Binding-site contacts:
Ligand atom C3 contacts residue ARG77 of chain 38.B at 4.0 Å.
Ligand atom C1 contacts residue TYR72 of chain 38.B at 3.7 Å (hydrophobic).
Ligand atom C4 contacts residue ARG77 of chain 38.B at 3.8 Å.
Ligand atom O3 contacts residue VAL296 of chain 38.B at 3.9 Å.
Ligand atom C5 contacts residue ASN93 of chain 38.B at 4.0 Å.
Ligand atom C6 contacts residue TYR72 of chain 38.B at 3.9 Å (hydrophobic).
Ligand atom O1A contacts residue ARG77 of chain 38.B at 3.2 Å (salt-bridge).
Ligand atom C11 contacts residue TYR72 of chain 38.B at 3.5 Å (hydrophobic).
Ligand atom O1B contacts residue TYR72 of chain 38.B at 3.8 Å.
Ligand atom C2 contacts residue VAL296 of chain 38.B at 4.3 Å (hydrophobic).
Ligand atom C4 contacts residue TYR72 of chain 38.B at 3.9 Å (hydrophobic).
Ligand atom O3 contacts residue ASN80 of chain 38.B at 3.9 Å.
Ligand atom C2 contacts residue GLY78 of chain 38.B at 3.9 Å.
Ligand atom O4 contacts residue THR291 of chain 38.B at 3.3 Å.
Ligand atom O4 contacts residue ASN80 of chain 38.B at 4.3 Å.
Ligand atom O3 contacts residue ARG77 of chain 38.B at 4.1 Å.
Ligand atom C3 contacts residue GLY78 of chain 38.B at 3.8 Å.
Ligand atom O1B contacts residue ARG77 of chain 38.B at 2.7 Å (salt-bridge).
Ligand atom C3 contacts residue VAL296 of chain 38.B at 3.5 Å (hydrophobic).
Ligand atom O4 contacts residue HIS298 of chain 38.B at 3.1 Å (h-bond).
Ligand atom C1 contacts residue GLY78 of chain 38.B at 4.1 Å.
Ligand atom O3 contacts residue GLY78 of chain 38.B at 3.0 Å.
Ligand atom C4 contacts residue GLY78 of chain 38.B at 3.3 Å.
Ligand atom O1A contacts residue TYR72 of chain 38.B at 3.0 Å.
Ligand atom O4 contacts residue GLY78 of chain 38.B at 3.1 Å.
Ligand atom C11 contacts residue ASP85 of chain 38.C at 3.7 Å.
Ligand atom C1 contacts residue ARG77 of chain 38.B at 3.3 Å.
Ligand atom C3 contacts residue HIS298 of chain 38.B at 3.5 Å.
Ligand atom O4 contacts residue ILE79 of chain 38.B at 3.8 Å.
Ligand atom C5 contacts residue TYR72 of chain 38.B at 3.7 Å (hydrophobic).
Ligand atom C9 contacts residue ARG77 of chain 38.B at 3.5 Å.
Ligand atom C3 contacts residue GLY78 of chain 38.B at 3.8 Å.
Ligand atom O6 contacts residue ASN93 of chain 38.B at 3.5 Å (h-bond).
Ligand atom C6 contacts residue ASN93 of chain 38.B at 3.2 Å.
Ligand atom C10 contacts residue TYR72 of chain 38.B at 3.6 Å (hydrophobic).
Ligand atom O1A contacts residue GLY78 of chain 38.B at 3.9 Å.
Ligand atom C5 contacts residue ARG77 of chain 38.B at 4.2 Å.
Ligand atom O4 contacts residue VAL296 of chain 38.B at 4.2 Å.
Ligand atom N5 contacts residue TYR72 of chain 38.B at 2.8 Å (h-bond).
Ligand atom C4 contacts residue HIS298 of chain 38.B at 3.5 Å.

Sequence of chain 38.C:
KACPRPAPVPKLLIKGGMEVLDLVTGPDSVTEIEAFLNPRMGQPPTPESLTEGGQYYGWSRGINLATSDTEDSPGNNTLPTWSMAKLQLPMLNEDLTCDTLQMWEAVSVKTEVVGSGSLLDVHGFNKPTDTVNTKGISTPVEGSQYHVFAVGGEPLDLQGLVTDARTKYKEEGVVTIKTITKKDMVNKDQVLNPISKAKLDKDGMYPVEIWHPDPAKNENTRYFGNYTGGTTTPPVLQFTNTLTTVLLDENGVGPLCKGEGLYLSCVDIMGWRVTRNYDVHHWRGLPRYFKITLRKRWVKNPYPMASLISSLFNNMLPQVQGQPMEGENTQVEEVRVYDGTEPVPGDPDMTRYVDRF

A protein and the small-molecule ligand that binds it are described below.
Small molecule (SMILES): CC(=O)N[C@H]1[C@H]([C@H](O)[C@H](O)CO)O[C@@](O[C@H]2[C@@H](O)[C@@H](CO)O[C@@H](O[C@H]3[C@H](O)[C@@H](O)[C@H](O)O[C@@H]3CO)[C@@H]2O)(C(=O)O)C[C@@H]1O

Sequence of chain 38.B:
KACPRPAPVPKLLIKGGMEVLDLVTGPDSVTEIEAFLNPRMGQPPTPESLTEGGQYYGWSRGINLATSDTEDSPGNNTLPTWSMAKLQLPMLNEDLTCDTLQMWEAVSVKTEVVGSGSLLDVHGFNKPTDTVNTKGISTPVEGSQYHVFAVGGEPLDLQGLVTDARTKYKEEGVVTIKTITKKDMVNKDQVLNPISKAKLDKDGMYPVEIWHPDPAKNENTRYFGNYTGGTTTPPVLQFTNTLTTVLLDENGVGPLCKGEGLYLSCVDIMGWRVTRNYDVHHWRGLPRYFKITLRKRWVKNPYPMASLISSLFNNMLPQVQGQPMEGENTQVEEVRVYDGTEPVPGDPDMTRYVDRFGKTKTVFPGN